Binding-site contacts:
Ligand atom C3 contacts residue GLU545 of chain 1.A at 4.1 Å.
Ligand atom C3 contacts residue ASN357 of chain 1.A at 3.9 Å.
Ligand atom O3 contacts residue GLU545 of chain 1.A at 3.5 Å (salt-bridge).
Ligand atom C8 contacts residue LEU544 of chain 1.A at 3.3 Å (hydrophobic).
Ligand atom C1 contacts residue ASN357 of chain 1.A at 1.5 Å.
Ligand atom O7 contacts residue ASN357 of chain 1.A at 3.3 Å (h-bond).
Ligand atom C3 contacts residue NAG1 of chain 1.G at 3.6 Å.
Ligand atom C1 contacts residue LEU544 of chain 1.A at 4.3 Å (hydrophobic).
Ligand atom O6 contacts residue ARG557 of chain 1.A at 2.8 Å (salt-bridge).
Ligand atom C8 contacts residue GLU545 of chain 1.A at 4.0 Å.
Ligand atom C2 contacts residue LEU544 of chain 1.A at 3.9 Å (hydrophobic).
Ligand atom C1 contacts residue ARG557 of chain 1.A at 3.8 Å.
Ligand atom C7 contacts residue ASN357 of chain 1.A at 3.4 Å.
Ligand atom C5 contacts residue NAG1 of chain 1.G at 3.7 Å.
Ligand atom C5 contacts residue ARG557 of chain 1.A at 3.6 Å.
Ligand atom C4 contacts residue ASN357 of chain 1.A at 4.2 Å.
Ligand atom C2 contacts residue ASN357 of chain 1.A at 2.6 Å.
Ligand atom O5 contacts residue ARG557 of chain 1.A at 3.4 Å (salt-bridge).
Ligand atom O5 contacts residue ASN357 of chain 1.A at 2.3 Å (h-bond).
Ligand atom C7 contacts residue LEU544 of chain 1.A at 3.5 Å (hydrophobic).
Ligand atom C4 contacts residue NAG1 of chain 1.G at 2.7 Å.
Ligand atom C6 contacts residue NAG1 of chain 1.G at 3.8 Å.
Ligand atom O3 contacts residue LEU544 of chain 1.A at 4.5 Å.
Ligand atom N2 contacts residue LEU544 of chain 1.A at 2.8 Å (h-bond).
Ligand atom N2 contacts residue GLU545 of chain 1.A at 4.2 Å.
Ligand atom C6 contacts residue ARG557 of chain 1.A at 3.8 Å.
Ligand atom C5 contacts residue LEU544 of chain 1.A at 4.1 Å (hydrophobic).
Ligand atom O4 contacts residue NAG1 of chain 1.G at 1.4 Å.
Ligand atom C8 contacts residue TRP543 of chain 1.A at 4.2 Å (hydrophobic).
Ligand atom C5 contacts residue ASN357 of chain 1.A at 3.6 Å.
Ligand atom O3 contacts residue NAG1 of chain 1.G at 2.8 Å (h-bond).
Ligand atom C3 contacts residue LEU544 of chain 1.A at 4.1 Å (hydrophobic).
Ligand atom N2 contacts residue ASN357 of chain 1.A at 3.1 Å (h-bond).

Sequence of chain 1.A:
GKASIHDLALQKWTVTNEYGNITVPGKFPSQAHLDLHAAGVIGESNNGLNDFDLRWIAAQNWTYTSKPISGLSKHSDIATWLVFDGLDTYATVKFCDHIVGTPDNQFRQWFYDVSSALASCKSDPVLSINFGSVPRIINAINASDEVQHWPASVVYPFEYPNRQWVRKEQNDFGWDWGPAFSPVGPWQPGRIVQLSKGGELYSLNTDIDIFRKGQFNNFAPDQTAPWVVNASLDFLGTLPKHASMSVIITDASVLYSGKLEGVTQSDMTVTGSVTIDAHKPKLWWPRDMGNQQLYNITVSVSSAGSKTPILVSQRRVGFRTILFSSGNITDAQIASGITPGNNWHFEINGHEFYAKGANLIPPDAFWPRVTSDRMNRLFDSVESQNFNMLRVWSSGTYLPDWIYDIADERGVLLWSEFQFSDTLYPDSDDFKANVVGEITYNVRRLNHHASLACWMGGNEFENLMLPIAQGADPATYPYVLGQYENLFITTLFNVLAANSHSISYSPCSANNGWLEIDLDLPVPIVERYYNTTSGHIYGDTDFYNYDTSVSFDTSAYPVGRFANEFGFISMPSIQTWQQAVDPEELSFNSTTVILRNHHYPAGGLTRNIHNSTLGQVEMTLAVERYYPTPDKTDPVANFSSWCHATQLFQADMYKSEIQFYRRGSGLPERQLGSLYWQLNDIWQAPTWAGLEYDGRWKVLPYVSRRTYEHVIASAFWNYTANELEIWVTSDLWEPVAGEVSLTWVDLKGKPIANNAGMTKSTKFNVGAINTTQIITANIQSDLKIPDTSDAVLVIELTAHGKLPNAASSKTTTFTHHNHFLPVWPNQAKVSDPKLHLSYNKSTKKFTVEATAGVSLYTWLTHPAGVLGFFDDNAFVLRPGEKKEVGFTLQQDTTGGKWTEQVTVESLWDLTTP

The protein below binds the small molecule below.
Small molecule (SMILES): CC(=O)N[C@@H]1[C@@H](O)[C@H](O)[C@@H](CO)O[C@H]1O